Sequence of chain 1.A:
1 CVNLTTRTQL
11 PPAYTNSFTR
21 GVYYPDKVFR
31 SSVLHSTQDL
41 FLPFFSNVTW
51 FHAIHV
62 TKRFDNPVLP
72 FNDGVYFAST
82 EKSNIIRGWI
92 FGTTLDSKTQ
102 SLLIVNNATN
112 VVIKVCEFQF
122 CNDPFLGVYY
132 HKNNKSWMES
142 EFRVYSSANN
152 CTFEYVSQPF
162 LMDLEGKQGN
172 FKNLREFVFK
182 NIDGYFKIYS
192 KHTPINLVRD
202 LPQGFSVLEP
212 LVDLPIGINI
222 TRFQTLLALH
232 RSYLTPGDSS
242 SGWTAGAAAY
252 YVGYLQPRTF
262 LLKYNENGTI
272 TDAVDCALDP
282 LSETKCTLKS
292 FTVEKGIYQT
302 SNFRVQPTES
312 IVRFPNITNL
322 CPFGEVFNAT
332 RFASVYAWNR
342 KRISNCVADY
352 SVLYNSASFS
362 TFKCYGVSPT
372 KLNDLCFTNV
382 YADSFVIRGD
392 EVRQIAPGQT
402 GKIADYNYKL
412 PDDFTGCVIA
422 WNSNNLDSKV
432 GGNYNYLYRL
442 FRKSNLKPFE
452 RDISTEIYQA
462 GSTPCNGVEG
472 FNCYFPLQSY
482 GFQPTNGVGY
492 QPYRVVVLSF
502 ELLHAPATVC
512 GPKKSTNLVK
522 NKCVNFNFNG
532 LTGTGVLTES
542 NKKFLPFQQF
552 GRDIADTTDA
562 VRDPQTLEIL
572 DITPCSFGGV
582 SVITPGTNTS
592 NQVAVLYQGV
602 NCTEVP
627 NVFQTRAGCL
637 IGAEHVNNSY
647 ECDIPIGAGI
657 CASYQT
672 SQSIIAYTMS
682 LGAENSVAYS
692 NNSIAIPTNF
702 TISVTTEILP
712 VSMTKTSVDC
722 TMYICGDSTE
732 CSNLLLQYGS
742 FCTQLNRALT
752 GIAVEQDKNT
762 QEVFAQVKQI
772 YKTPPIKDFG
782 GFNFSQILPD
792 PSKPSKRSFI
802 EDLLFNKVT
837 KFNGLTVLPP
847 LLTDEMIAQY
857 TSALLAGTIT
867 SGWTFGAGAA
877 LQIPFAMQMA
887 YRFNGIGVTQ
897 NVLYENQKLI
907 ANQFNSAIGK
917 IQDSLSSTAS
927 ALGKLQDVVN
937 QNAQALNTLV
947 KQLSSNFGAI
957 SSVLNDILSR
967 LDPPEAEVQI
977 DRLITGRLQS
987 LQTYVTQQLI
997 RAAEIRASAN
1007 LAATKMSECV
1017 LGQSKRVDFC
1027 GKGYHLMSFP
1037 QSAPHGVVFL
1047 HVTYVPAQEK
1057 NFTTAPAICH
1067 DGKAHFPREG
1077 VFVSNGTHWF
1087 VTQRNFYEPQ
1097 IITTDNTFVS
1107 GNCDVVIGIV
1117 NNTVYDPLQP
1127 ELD

The protein below binds the small molecule below.
Small molecule (SMILES): CC(=O)N[C@@H]1[C@@H](O)[C@H](O)[C@@H](CO)O[C@H]1O

Binding-site contacts:
Ligand atom N2 contacts residue ASN784 of chain 1.A at 2.6 Å (h-bond).
Ligand atom O5 contacts residue ASN784 of chain 1.A at 2.2 Å (h-bond).
Ligand atom C6 contacts residue SER786 of chain 1.A at 4.4 Å.
Ligand atom O7 contacts residue ASN784 of chain 1.A at 4.4 Å.
Ligand atom C2 contacts residue ASN784 of chain 1.A at 2.6 Å.
Ligand atom C5 contacts residue ASN784 of chain 1.A at 3.5 Å.
Ligand atom C8 contacts residue ASN784 of chain 1.A at 3.5 Å.
Ligand atom C4 contacts residue ASN784 of chain 1.A at 4.2 Å.
Ligand atom C3 contacts residue ASN784 of chain 1.A at 3.9 Å.
Ligand atom C1 contacts residue SER786 of chain 1.A at 3.4 Å.
Ligand atom O5 contacts residue SER786 of chain 1.A at 3.4 Å (h-bond).
Ligand atom C1 contacts residue ASN784 of chain 1.A at 1.4 Å.
Ligand atom C7 contacts residue ASN784 of chain 1.A at 3.4 Å.
Ligand atom C5 contacts residue SER786 of chain 1.A at 3.8 Å.